Binding-site contacts:
Ligand atom CAJ contacts residue ALA50 of chain 2.A at 3.8 Å (hydrophobic).
Ligand atom CAS contacts residue ARG94 of chain 2.A at 3.6 Å.
Ligand atom OAG contacts residue PHE91 of chain 2.A at 3.7 Å.
Ligand atom CAM contacts residue PHE91 of chain 2.A at 3.4 Å (hydrophobic).
Ligand atom CAM contacts residue ILE46 of chain 2.A at 3.8 Å (hydrophobic).
Ligand atom CAS contacts residue GLN53 of chain 2.A at 3.7 Å.
Ligand atom OAF contacts residue ARG94 of chain 2.A at 3.7 Å.
Ligand atom CAX contacts residue ILE46 of chain 2.A at 3.4 Å (hydrophobic).
Ligand atom CAV contacts residue ILE46 of chain 2.A at 3.5 Å (hydrophobic).
Ligand atom CAK contacts residue LEU87 of chain 2.A at 3.6 Å (hydrophobic).
Ligand atom CAA contacts residue CYS47 of chain 2.A at 3.6 Å (hydrophobic).
Ligand atom CAD contacts residue CYS210 of chain 2.A at 3.8 Å (hydrophobic).
Ligand atom CAT contacts residue PHE91 of chain 2.A at 3.5 Å (hydrophobic).
Ligand atom OAF contacts residue LEU104 of chain 2.A at 3.5 Å.
Ligand atom CAK contacts residue PHE91 of chain 2.A at 3.9 Å (hydrophobic).
Ligand atom CAU contacts residue ASN84 of chain 2.A at 3.4 Å.
Ligand atom CAZ contacts residue ILE46 of chain 2.A at 3.7 Å (hydrophobic).
Ligand atom CAJ contacts residue PHE91 of chain 2.A at 3.5 Å (hydrophobic).
Ligand atom CAI contacts residue PHE91 of chain 2.A at 3.4 Å (hydrophobic).
Ligand atom OAF contacts residue ALA105 of chain 2.A at 2.9 Å (h-bond).
Ligand atom CAN contacts residue ILE46 of chain 2.A at 3.7 Å (hydrophobic).
Ligand atom OAF contacts residue ALA49 of chain 2.A at 3.3 Å.
Ligand atom OAG contacts residue GLN53 of chain 2.A at 3.3 Å.
Ligand atom OAG contacts residue ARG94 of chain 2.A at 3.0 Å (salt-bridge).
Ligand atom CAT contacts residue ALA50 of chain 2.A at 3.7 Å (hydrophobic).
Ligand atom OAG contacts residue ALA105 of chain 2.A at 3.6 Å.
Ligand atom CAQ contacts residue PHE124 of chain 2.A at 3.9 Å (hydrophobic).
Ligand atom CAS contacts residue ALA105 of chain 2.A at 3.8 Å (hydrophobic).
Ligand atom CAD contacts residue VAL127 of chain 2.A at 3.7 Å (hydrophobic).
Ligand atom CAO contacts residue ILE46 of chain 2.A at 3.5 Å (hydrophobic).
Ligand atom CAL contacts residue LEU87 of chain 2.A at 3.9 Å (hydrophobic).
Ligand atom CAE contacts residue ILE102 of chain 2.A at 3.4 Å (hydrophobic).
Ligand atom CAS contacts residue PHE91 of chain 2.A at 3.8 Å (hydrophobic).
Ligand atom CAP contacts residue ILE123 of chain 2.A at 3.5 Å (hydrophobic).
Ligand atom OAH contacts residue ASN84 of chain 2.A at 2.5 Å (h-bond).
Ligand atom CAW contacts residue PHE91 of chain 2.A at 3.7 Å (hydrophobic).
Ligand atom CAK contacts residue ALA50 of chain 2.A at 3.7 Å (hydrophobic).
Ligand atom CAY contacts residue ILE46 of chain 2.A at 3.9 Å (hydrophobic).
Ligand atom CAC contacts residue HIS213 of chain 2.A at 3.4 Å.
Ligand atom CAL contacts residue ASN84 of chain 2.A at 3.4 Å.

This small molecule binds to this protein.
Small molecule (SMILES): COc1cc2c(cc1-c1cc(/C=C/C(=O)O)ccc1O)C(C)(C)CCC2(C)C

Sequence of chain 2.A:
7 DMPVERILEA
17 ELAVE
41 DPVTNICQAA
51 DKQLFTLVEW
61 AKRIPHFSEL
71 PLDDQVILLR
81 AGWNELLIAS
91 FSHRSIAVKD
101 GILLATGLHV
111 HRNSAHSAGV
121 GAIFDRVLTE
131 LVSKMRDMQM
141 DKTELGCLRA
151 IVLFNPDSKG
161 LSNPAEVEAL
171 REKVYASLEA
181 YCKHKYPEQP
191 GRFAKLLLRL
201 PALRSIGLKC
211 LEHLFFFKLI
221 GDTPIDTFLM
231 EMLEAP